Binding-site contacts:
Ligand atom O7 contacts residue ASN169 of chain 1.B at 3.4 Å (h-bond).
Ligand atom C8 contacts residue PRO561 of chain 1.A at 3.7 Å (hydrophobic).
Ligand atom O6 contacts residue ASN169 of chain 1.B at 4.3 Å.
Ligand atom C3 contacts residue ASN169 of chain 1.B at 3.6 Å.
Ligand atom C3 contacts residue PRO561 of chain 1.A at 4.0 Å (hydrophobic).
Ligand atom O4 contacts residue PRO561 of chain 1.A at 3.9 Å.
Ligand atom C4 contacts residue PRO561 of chain 1.A at 4.3 Å (hydrophobic).
Ligand atom C2 contacts residue ASN169 of chain 1.B at 2.3 Å.
Ligand atom C5 contacts residue PRO561 of chain 1.A at 4.2 Å (hydrophobic).
Ligand atom O5 contacts residue ASN169 of chain 1.B at 2.4 Å (h-bond).
Ligand atom C4 contacts residue ASN169 of chain 1.B at 4.2 Å.
Ligand atom C7 contacts residue ASN169 of chain 1.B at 3.2 Å.
Ligand atom C8 contacts residue ASN169 of chain 1.B at 4.3 Å.
Ligand atom O6 contacts residue MET175 of chain 1.B at 3.7 Å.
Ligand atom C8 contacts residue GLN558 of chain 1.A at 4.0 Å.
Ligand atom O5 contacts residue GLY173 of chain 1.B at 3.6 Å (h-bond).
Ligand atom C1 contacts residue ASN169 of chain 1.B at 1.4 Å.
Ligand atom C5 contacts residue ASN169 of chain 1.B at 3.6 Å.
Ligand atom C1 contacts residue GLY173 of chain 1.B at 4.2 Å.
Ligand atom N2 contacts residue ASN169 of chain 1.B at 2.8 Å (h-bond).
Ligand atom O7 contacts residue PRO561 of chain 1.A at 3.7 Å.
Ligand atom C7 contacts residue PRO561 of chain 1.A at 4.0 Å (hydrophobic).

Sequence of chain 1.A:
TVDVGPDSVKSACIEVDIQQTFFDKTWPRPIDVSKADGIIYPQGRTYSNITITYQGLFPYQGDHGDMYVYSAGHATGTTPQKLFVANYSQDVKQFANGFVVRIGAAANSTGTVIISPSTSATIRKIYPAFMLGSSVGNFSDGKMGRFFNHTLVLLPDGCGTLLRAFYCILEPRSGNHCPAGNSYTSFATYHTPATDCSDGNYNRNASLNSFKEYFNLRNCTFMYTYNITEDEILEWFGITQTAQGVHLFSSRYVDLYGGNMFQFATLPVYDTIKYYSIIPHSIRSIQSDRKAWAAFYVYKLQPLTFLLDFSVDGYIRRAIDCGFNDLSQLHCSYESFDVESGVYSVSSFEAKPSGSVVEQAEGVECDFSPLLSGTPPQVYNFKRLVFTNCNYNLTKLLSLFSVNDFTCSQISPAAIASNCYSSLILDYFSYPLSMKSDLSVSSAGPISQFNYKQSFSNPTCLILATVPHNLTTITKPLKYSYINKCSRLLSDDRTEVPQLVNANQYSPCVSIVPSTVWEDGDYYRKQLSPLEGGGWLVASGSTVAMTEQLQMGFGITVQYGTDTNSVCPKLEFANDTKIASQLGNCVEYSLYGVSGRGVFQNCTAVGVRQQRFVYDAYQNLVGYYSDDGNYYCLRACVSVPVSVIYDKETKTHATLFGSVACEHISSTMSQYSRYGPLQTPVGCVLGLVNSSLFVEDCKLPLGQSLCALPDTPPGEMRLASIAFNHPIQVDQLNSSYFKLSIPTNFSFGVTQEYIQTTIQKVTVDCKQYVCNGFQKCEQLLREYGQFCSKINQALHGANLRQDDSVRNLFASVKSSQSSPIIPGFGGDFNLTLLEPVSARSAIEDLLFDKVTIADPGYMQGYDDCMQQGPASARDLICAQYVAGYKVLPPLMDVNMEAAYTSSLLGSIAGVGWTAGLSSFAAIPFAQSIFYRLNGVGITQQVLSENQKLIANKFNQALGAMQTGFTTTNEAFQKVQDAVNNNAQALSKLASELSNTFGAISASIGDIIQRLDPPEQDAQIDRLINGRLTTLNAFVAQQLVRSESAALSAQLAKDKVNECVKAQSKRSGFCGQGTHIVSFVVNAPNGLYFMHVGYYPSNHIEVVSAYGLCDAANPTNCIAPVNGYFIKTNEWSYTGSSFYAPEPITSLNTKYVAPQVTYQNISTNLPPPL

A small-molecule ligand and the protein it binds are described below.
Small molecule (SMILES): CC(=O)N[C@H]1[C@H](O[C@H]2[C@H](O)[C@@H](NC(C)=O)CO[C@@H]2CO)O[C@H](CO)[C@@H](O)[C@@H]1O

Sequence of chain 1.B:
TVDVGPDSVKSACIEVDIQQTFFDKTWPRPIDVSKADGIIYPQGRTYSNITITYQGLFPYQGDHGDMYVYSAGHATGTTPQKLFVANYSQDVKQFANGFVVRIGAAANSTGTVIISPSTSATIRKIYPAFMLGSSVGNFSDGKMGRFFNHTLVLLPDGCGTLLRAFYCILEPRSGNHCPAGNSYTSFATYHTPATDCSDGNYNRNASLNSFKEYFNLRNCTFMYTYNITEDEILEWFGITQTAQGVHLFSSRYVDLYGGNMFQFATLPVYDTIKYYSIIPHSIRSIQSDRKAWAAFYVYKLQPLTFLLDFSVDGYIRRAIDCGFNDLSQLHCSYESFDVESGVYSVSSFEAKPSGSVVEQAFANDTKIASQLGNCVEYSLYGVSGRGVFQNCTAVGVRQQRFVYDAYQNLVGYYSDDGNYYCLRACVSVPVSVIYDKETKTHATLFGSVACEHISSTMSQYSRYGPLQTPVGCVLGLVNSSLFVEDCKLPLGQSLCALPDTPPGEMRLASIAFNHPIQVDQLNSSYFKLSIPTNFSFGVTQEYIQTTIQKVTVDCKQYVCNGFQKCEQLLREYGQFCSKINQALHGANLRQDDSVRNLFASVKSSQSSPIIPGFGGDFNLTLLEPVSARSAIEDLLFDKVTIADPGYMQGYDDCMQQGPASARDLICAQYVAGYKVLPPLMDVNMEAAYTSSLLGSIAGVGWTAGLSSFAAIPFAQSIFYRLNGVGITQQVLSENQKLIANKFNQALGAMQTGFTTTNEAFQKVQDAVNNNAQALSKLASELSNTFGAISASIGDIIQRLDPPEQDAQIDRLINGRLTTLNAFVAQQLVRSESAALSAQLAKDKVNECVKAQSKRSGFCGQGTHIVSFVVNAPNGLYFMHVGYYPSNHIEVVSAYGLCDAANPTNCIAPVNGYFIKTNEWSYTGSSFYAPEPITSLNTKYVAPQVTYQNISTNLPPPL